Sequence of chain 1.B:
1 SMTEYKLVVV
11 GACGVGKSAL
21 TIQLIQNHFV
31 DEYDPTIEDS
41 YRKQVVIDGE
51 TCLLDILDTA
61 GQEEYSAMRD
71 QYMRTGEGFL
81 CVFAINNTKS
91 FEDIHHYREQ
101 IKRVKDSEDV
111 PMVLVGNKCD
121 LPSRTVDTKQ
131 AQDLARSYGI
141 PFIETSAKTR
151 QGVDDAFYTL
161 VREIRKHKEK

This protein binds this small molecule.
Small molecule (SMILES): Nc1nc2c(ncn2[C@@H]2O[C@H](CO[P](=O)(O)O[P](=O)(O)NP(=O)(O)O)[C@@H](O)[C@H]2O)c(=O)[nH]1

Binding-site contacts:
Ligand atom N2 contacts residue LEU121 of chain 1.B at 3.5 Å.
Ligand atom O1A contacts residue SER18 of chain 1.B at 3.3 Å (h-bond).
Ligand atom C5' contacts residue GLY14 of chain 1.B at 3.5 Å.
Ligand atom C8 contacts residue ALA19 of chain 1.B at 3.5 Å (hydrophobic).
Ligand atom O2B contacts residue MG1 of chain 1.H at 2.0 Å.
Ligand atom O2' contacts residue ASP31 of chain 1.B at 3.1 Å (salt-bridge).
Ligand atom O2G contacts residue GLY61 of chain 1.B at 2.8 Å (h-bond).
Ligand atom O3G contacts residue PRO35 of chain 1.B at 3.4 Å.
Ligand atom O2' contacts residue PHE29 of chain 1.B at 3.3 Å.
Ligand atom O3' contacts residue ASP31 of chain 1.B at 3.0 Å (salt-bridge).
Ligand atom O1G contacts residue THR36 of chain 1.B at 2.9 Å (h-bond).
Ligand atom N1 contacts residue ASP120 of chain 1.B at 2.8 Å (salt-bridge).
Ligand atom O1A contacts residue ALA19 of chain 1.B at 2.7 Å (h-bond).
Ligand atom O1A contacts residue GLY16 of chain 1.B at 3.3 Å.
Ligand atom N3B contacts residue MG1 of chain 1.H at 3.5 Å.
Ligand atom N3B contacts residue GLY14 of chain 1.B at 3.0 Å (h-bond).
Ligand atom O2B contacts residue SER18 of chain 1.B at 2.9 Å (h-bond).
Ligand atom O6 contacts residue ASN117 of chain 1.B at 3.3 Å (h-bond).
Ligand atom O4' contacts residue LYS118 of chain 1.B at 3.2 Å (salt-bridge).
Ligand atom O2B contacts residue LYS17 of chain 1.B at 3.5 Å (salt-bridge).
Ligand atom O6 contacts residue LYS118 of chain 1.B at 3.3 Å.
Ligand atom C6 contacts residue ASP120 of chain 1.B at 3.5 Å.
Ligand atom O1B contacts residue LYS17 of chain 1.B at 2.8 Å (salt-bridge).
Ligand atom PB contacts residue MG1 of chain 1.H at 3.2 Å.
Ligand atom O6 contacts residue ALA147 of chain 1.B at 2.8 Å (h-bond).
Ligand atom O3G contacts residue TYR33 of chain 1.B at 2.5 Å (h-bond).
Ligand atom O1B contacts residue VAL15 of chain 1.B at 3.3 Å (h-bond).
Ligand atom O1G contacts residue MG1 of chain 1.H at 2.0 Å.
Ligand atom C2' contacts residue VAL30 of chain 1.B at 3.5 Å (hydrophobic).
Ligand atom PG contacts residue MG1 of chain 1.H at 3.2 Å.
Ligand atom O2G contacts residue LYS17 of chain 1.B at 2.7 Å (salt-bridge).
Ligand atom O6 contacts residue ASP120 of chain 1.B at 3.4 Å (salt-bridge).
Ligand atom N7 contacts residue ASN117 of chain 1.B at 3.1 Å (h-bond).
Ligand atom O3A contacts residue GLY16 of chain 1.B at 3.1 Å (h-bond).
Ligand atom O2' contacts residue VAL30 of chain 1.B at 2.6 Å (h-bond).
Ligand atom O2A contacts residue TYR33 of chain 1.B at 3.4 Å.
Ligand atom N2 contacts residue ASP120 of chain 1.B at 2.9 Å (salt-bridge).
Ligand atom O2G contacts residue CYS13 of chain 1.B at 3.4 Å.
Ligand atom O1B contacts residue GLY16 of chain 1.B at 3.1 Å (h-bond).
Ligand atom O6 contacts residue SER146 of chain 1.B at 3.4 Å.